Sequence of chain 1.A:
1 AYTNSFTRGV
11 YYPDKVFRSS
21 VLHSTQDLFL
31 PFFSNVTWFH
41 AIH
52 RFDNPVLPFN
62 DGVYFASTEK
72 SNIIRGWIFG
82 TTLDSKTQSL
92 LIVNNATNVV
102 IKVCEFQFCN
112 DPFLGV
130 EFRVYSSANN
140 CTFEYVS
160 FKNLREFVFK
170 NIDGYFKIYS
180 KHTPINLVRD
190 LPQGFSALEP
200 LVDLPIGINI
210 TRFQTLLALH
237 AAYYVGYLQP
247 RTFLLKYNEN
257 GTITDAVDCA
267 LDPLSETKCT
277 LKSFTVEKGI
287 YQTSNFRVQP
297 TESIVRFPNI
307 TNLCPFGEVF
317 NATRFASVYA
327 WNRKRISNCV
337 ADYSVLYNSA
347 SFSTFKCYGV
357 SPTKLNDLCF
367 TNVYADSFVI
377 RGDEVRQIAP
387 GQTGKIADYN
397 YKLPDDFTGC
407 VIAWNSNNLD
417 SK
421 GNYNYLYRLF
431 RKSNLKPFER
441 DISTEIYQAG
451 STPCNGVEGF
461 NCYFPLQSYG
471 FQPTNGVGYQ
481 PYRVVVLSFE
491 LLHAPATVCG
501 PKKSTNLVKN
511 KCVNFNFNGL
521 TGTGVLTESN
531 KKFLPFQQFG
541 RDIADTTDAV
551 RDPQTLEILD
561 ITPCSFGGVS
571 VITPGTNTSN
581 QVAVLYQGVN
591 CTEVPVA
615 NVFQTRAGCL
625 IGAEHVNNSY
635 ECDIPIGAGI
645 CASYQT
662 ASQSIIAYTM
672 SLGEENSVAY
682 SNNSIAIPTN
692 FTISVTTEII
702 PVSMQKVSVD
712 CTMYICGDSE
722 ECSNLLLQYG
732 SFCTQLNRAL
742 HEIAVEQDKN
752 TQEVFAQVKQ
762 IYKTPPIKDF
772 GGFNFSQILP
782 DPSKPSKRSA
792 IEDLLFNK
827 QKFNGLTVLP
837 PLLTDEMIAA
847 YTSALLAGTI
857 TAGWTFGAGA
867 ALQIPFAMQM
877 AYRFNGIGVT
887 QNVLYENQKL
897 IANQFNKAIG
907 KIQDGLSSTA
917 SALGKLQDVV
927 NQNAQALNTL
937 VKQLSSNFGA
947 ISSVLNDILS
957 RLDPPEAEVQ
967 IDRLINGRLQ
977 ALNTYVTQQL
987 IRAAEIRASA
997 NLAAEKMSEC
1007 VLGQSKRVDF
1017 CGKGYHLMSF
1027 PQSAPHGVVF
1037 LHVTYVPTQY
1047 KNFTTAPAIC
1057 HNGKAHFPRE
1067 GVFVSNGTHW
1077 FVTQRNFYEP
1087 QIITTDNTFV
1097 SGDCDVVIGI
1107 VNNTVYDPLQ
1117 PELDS

The small molecule below binds the protein below.
Small molecule (SMILES): CC(=O)N[C@@H]1[C@@H](O)[C@H](O)[C@@H](CO)O[C@H]1O

Binding-site contacts:
Ligand atom C5 contacts residue ASN577 of chain 1.A at 3.7 Å.
Ligand atom O7 contacts residue ASN577 of chain 1.A at 4.3 Å.
Ligand atom O5 contacts residue ASN577 of chain 1.A at 2.5 Å (h-bond).
Ligand atom C1 contacts residue ASN577 of chain 1.A at 1.4 Å.
Ligand atom C4 contacts residue ASN577 of chain 1.A at 4.3 Å.
Ligand atom C3 contacts residue ASN577 of chain 1.A at 3.8 Å.
Ligand atom C2 contacts residue ASN577 of chain 1.A at 2.4 Å.
Ligand atom N2 contacts residue ASN577 of chain 1.A at 2.8 Å (h-bond).
Ligand atom C7 contacts residue ASN577 of chain 1.A at 3.8 Å.